Binding-site contacts:
Ligand atom N2 contacts residue GLU35 of chain 1.B at 4.3 Å.
Ligand atom C2 contacts residue ASN54 of chain 1.B at 2.1 Å.
Ligand atom O4 contacts residue GLU35 of chain 1.B at 4.1 Å.
Ligand atom O6 contacts residue GLU35 of chain 1.B at 4.2 Å.
Ligand atom C3 contacts residue ASN54 of chain 1.B at 3.6 Å.
Ligand atom C3 contacts residue GLU35 of chain 1.B at 4.4 Å.
Ligand atom O6 contacts residue ASN37 of chain 1.B at 4.2 Å.
Ligand atom O5 contacts residue GLU35 of chain 1.B at 3.4 Å (salt-bridge).
Ligand atom C1 contacts residue ASN37 of chain 1.B at 3.5 Å.
Ligand atom O5 contacts residue ASN37 of chain 1.B at 2.8 Å (h-bond).
Ligand atom N2 contacts residue ASN54 of chain 1.B at 2.6 Å (h-bond).
Ligand atom C7 contacts residue GLU35 of chain 1.B at 4.3 Å.
Ligand atom C5 contacts residue ASN37 of chain 1.B at 3.9 Å.
Ligand atom O5 contacts residue ASN54 of chain 1.B at 2.4 Å (h-bond).
Ligand atom C5 contacts residue ASN54 of chain 1.B at 3.7 Å.
Ligand atom O7 contacts residue ASN36 of chain 1.B at 3.5 Å (h-bond).
Ligand atom C5 contacts residue GLU35 of chain 1.B at 4.3 Å.
Ligand atom O7 contacts residue GLU35 of chain 1.B at 4.3 Å.
Ligand atom O7 contacts residue ASN54 of chain 1.B at 4.1 Å.
Ligand atom C4 contacts residue ASN54 of chain 1.B at 4.2 Å.
Ligand atom C6 contacts residue ASN37 of chain 1.B at 3.8 Å.
Ligand atom C6 contacts residue GLU35 of chain 1.B at 3.3 Å.
Ligand atom C2 contacts residue GLU35 of chain 1.B at 3.5 Å.
Ligand atom C8 contacts residue ASN54 of chain 1.B at 3.5 Å.
Ligand atom C7 contacts residue ASN54 of chain 1.B at 3.2 Å.
Ligand atom C1 contacts residue GLU35 of chain 1.B at 3.6 Å.
Ligand atom C4 contacts residue GLU35 of chain 1.B at 3.9 Å.
Ligand atom C7 contacts residue ASN36 of chain 1.B at 3.9 Å.
Ligand atom C1 contacts residue ASN54 of chain 1.B at 1.4 Å.
Ligand atom C8 contacts residue ASN36 of chain 1.B at 3.8 Å.
Ligand atom O3 contacts residue GLU35 of chain 1.B at 4.2 Å.

This protein binds this small molecule.
Small molecule (SMILES): CC(=O)N[C@@H]1[C@@H](O)[C@H](O)[C@@H](CO)O[C@H]1O

Sequence of chain 1.B:
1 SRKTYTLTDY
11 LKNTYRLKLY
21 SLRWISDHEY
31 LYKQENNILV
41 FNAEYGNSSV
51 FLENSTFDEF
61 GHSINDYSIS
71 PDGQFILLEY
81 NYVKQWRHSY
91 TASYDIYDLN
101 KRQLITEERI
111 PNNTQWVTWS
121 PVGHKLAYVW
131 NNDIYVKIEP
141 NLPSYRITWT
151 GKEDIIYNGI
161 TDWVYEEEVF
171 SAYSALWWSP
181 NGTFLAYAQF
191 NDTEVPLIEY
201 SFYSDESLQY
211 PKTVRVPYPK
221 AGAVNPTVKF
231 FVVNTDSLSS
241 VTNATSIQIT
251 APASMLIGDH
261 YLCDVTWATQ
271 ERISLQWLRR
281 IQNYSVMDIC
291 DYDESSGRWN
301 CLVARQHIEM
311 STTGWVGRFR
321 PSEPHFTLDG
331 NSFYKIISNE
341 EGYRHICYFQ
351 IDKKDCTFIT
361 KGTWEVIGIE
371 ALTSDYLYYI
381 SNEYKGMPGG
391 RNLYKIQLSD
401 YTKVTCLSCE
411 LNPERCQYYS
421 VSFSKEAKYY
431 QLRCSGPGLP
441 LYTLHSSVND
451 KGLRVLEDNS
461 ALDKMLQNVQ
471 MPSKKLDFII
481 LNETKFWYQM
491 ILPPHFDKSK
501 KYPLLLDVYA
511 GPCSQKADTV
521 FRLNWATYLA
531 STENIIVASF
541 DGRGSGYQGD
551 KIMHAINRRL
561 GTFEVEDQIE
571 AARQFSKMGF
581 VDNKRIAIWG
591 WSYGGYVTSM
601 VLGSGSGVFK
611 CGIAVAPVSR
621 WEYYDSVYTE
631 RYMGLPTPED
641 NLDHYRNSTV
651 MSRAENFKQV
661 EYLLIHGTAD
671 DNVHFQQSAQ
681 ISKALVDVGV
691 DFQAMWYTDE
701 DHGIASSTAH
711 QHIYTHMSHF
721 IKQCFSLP